Binding-site contacts:
Ligand atom OE1 contacts residue THR78 of chain 1.B at 2.6 Å (h-bond).
Ligand atom O contacts residue LEU13 of chain 1.B at 3.3 Å.
Ligand atom CB contacts residue TRP67 of chain 1.B at 3.6 Å (hydrophobic).
Ligand atom SG contacts residue LEA1 of chain 1.F at 1.8 Å.
Ligand atom CA contacts residue TRP108 of chain 4.A at 3.4 Å (hydrophobic).
Ligand atom C contacts residue SER33 of chain 1.B at 3.2 Å.
Ligand atom CB contacts residue TYR42 of chain 1.B at 3.4 Å (hydrophobic).
Ligand atom CA contacts residue ALA34 of chain 1.B at 3.6 Å (hydrophobic).
Ligand atom NE2 contacts residue THR78 of chain 1.B at 3.8 Å.
Ligand atom NE2 contacts residue LEU98 of chain 1.B at 3.9 Å.
Ligand atom O contacts residue TRP67 of chain 1.B at 3.5 Å.
Ligand atom CB contacts residue TRP67 of chain 1.B at 3.8 Å (hydrophobic).
Ligand atom CB contacts residue LEA1 of chain 1.F at 2.7 Å.
Ligand atom CD contacts residue LEA1 of chain 1.F at 3.8 Å.
Ligand atom CB contacts residue LEA1 of chain 1.F at 3.7 Å.
Ligand atom O contacts residue LEA1 of chain 1.F at 3.4 Å.
Ligand atom CG contacts residue ALA105 of chain 4.A at 3.6 Å (hydrophobic).
Ligand atom CD contacts residue THR78 of chain 1.B at 3.7 Å.
Ligand atom N contacts residue LEA1 of chain 1.F at 1.3 Å.
Ligand atom CA contacts residue LEA1 of chain 1.F at 3.8 Å.
Ligand atom CA contacts residue SER33 of chain 1.B at 3.3 Å.
Ligand atom N contacts residue TRP108 of chain 4.A at 3.6 Å.
Ligand atom N contacts residue LEA1 of chain 1.F at 3.5 Å (h-bond).
Ligand atom CA contacts residue LEA1 of chain 1.F at 2.4 Å.
Ligand atom CE1 contacts residue TRP67 of chain 1.B at 3.4 Å (hydrophobic).
Ligand atom CG contacts residue TYR42 of chain 1.B at 3.5 Å (hydrophobic).
Ligand atom OE1 contacts residue LEU98 of chain 1.B at 3.6 Å.
Ligand atom NE2 contacts residue TRP96 of chain 1.B at 3.3 Å.
Ligand atom NE2 contacts residue TRP67 of chain 1.B at 3.5 Å.
Ligand atom CG contacts residue TRP67 of chain 1.B at 3.3 Å (hydrophobic).
Ligand atom OE1 contacts residue TRP67 of chain 1.B at 3.9 Å.
Ligand atom CD contacts residue TRP108 of chain 4.A at 3.4 Å (hydrophobic).
Ligand atom N contacts residue ALA34 of chain 1.B at 3.9 Å.
Ligand atom O contacts residue ALA34 of chain 1.B at 3.8 Å.
Ligand atom C contacts residue LEA1 of chain 1.F at 3.1 Å.
Ligand atom CB contacts residue SER33 of chain 1.B at 3.7 Å.
Ligand atom CB contacts residue TRP108 of chain 4.A at 3.8 Å (hydrophobic).
Ligand atom O contacts residue SER33 of chain 1.B at 2.6 Å (h-bond).
Ligand atom NE2 contacts residue SER76 of chain 1.B at 2.9 Å (h-bond).
Ligand atom CD2 contacts residue SER76 of chain 1.B at 3.6 Å.

Sequence of chain 4.A:
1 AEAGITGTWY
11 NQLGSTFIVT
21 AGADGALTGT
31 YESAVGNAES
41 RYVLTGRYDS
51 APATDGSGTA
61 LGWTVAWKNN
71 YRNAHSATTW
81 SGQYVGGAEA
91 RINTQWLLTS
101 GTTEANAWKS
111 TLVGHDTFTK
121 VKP

Sequence of chain 1.B:
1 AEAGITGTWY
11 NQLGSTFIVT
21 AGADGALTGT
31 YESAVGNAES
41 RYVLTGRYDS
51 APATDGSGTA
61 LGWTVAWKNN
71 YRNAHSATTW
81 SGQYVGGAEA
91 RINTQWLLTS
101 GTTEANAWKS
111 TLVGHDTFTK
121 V

This small molecule binds to this protein.
Small molecule (SMILES): NC(=O)CC[C@H](NC(=O)[C@@H]1CCCN1C(=O)[C@@H](N)Cc1c[nH]cn1)C(=O)NCC(=O)N1CCC[C@H]1C(=O)N1CCC[C@H]1C(=O)N[C@@H](CS)C(=O)N[C@@H](CCCC[NH3+])C(N)=O